Sequence of chain 2.A:
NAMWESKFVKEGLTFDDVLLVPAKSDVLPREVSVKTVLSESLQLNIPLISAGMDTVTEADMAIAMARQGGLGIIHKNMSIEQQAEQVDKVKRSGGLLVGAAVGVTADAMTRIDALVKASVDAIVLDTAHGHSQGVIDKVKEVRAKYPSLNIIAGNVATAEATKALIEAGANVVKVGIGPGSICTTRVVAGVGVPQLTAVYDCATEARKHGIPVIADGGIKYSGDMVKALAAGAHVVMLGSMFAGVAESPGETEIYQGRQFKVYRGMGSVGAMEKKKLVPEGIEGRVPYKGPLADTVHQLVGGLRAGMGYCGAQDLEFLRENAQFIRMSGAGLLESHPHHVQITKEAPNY

Binding-site contacts:
Ligand atom C2 contacts residue GLU313 of chain 2.A at 3.5 Å.
Ligand atom C2 contacts residue 2EY1 of chain 2.D at 3.2 Å.
Ligand atom N1 contacts residue 2EY1 of chain 2.D at 3.4 Å.
Ligand atom C5' contacts residue TYR285 of chain 2.A at 3.5 Å (hydrophobic).
Ligand atom O5' contacts residue GLY202 of chain 2.A at 3.5 Å.
Ligand atom O6 contacts residue GLY287 of chain 2.A at 3.2 Å.
Ligand atom O6 contacts residue GLY314 of chain 2.A at 3.3 Å.
Ligand atom O6 contacts residue GLY289 of chain 2.A at 2.7 Å (h-bond).
Ligand atom O6 contacts residue MET288 of chain 2.A at 3.2 Å (h-bond).
Ligand atom C2' contacts residue ASP238 of chain 2.A at 3.7 Å.
Ligand atom O2P contacts residue GLY261 of chain 2.A at 2.8 Å (h-bond).
Ligand atom O2' contacts residue ASN177 of chain 2.A at 3.6 Å.
Ligand atom C5 contacts residue ILE204 of chain 2.A at 3.6 Å (hydrophobic).
Ligand atom C4' contacts residue ASP238 of chain 2.A at 3.5 Å.
Ligand atom O1P contacts residue SER262 of chain 2.A at 2.9 Å (h-bond).
Ligand atom N7 contacts residue MET288 of chain 2.A at 2.9 Å (h-bond).
Ligand atom C5 contacts residue MET288 of chain 2.A at 3.7 Å (hydrophobic).
Ligand atom N7 contacts residue GLY287 of chain 2.A at 3.5 Å.
Ligand atom O1P contacts residue TYR285 of chain 2.A at 2.6 Å (h-bond).
Ligand atom C6 contacts residue GLY289 of chain 2.A at 3.6 Å.
Ligand atom O3' contacts residue ALA73 of chain 2.A at 3.5 Å.
Ligand atom O3' contacts residue ASP238 of chain 2.A at 2.5 Å (salt-bridge).
Ligand atom O3P contacts residue GLY240 of chain 2.A at 2.9 Å (h-bond).
Ligand atom C6 contacts residue GLU313 of chain 2.A at 3.7 Å.
Ligand atom C8 contacts residue MET75 of chain 2.A at 3.6 Å (hydrophobic).
Ligand atom O6 contacts residue GLU313 of chain 2.A at 3.7 Å.
Ligand atom C3' contacts residue ASP238 of chain 2.A at 3.4 Å.
Ligand atom O2' contacts residue ASP238 of chain 2.A at 2.5 Å (salt-bridge).
Ligand atom O2P contacts residue SER262 of chain 2.A at 3.5 Å (h-bond).
Ligand atom O3P contacts residue GLY202 of chain 2.A at 3.5 Å.
Ligand atom N7 contacts residue ILE204 of chain 2.A at 3.6 Å.
Ligand atom O1P contacts residue SER203 of chain 2.A at 2.6 Å (h-bond).
Ligand atom N1 contacts residue GLU313 of chain 2.A at 2.8 Å (salt-bridge).
Ligand atom O5' contacts residue GLY239 of chain 2.A at 3.5 Å.
Ligand atom C2 contacts residue CYS205 of chain 2.A at 3.2 Å (hydrophobic).
Ligand atom C8 contacts residue ILE204 of chain 2.A at 3.7 Å (hydrophobic).
Ligand atom P contacts residue SER262 of chain 2.A at 3.7 Å.
Ligand atom O3' contacts residue MET259 of chain 2.A at 3.6 Å (h-bond).
Ligand atom O3P contacts residue SER203 of chain 2.A at 2.9 Å (h-bond).
Ligand atom N3 contacts residue 2EY1 of chain 2.D at 3.3 Å.

The small molecule below binds the protein below.
Small molecule (SMILES): O=c1[nH]cnc2c1ncn2[C@@H]1O[C@H](COP(=O)(O)O)[C@@H](O)[C@H]1O